Binding-site contacts:
Ligand atom O contacts residue HIS70 of chain 1.Y at 3.9 Å.
Ligand atom CD contacts residue HIS70 of chain 1.Y at 4.2 Å.
Ligand atom CG contacts residue GLY71 of chain 1.Y at 4.4 Å.

This small molecule binds to this protein.
Small molecule (SMILES): CC[C@H](C)[C@H](NC(=O)[C@H](Cc1ccc(O)cc1)NC(=O)[C@@H](NC(=O)[C@@H]1CCCN1)C(C)C)C(=O)N1CCC[C@H]1C(=O)N[C@@H](CCCN=C(N)N)C(=O)N1CCC[C@H]1C(=O)N[C@@H](CCCN=C(N)N)C(=O)N1CCC[C@H]1C(=O)N1CCC[C@H]1C(=O)N[C@@H](Cc1cnc[nH]1)C(=O)N1CCC[C@H]1C(=O)N[C@@H](CCCN=C(N)N)C(=O)N[C@@H](CC(C)C)C(N)=O

Sequence of chain 1.Y:
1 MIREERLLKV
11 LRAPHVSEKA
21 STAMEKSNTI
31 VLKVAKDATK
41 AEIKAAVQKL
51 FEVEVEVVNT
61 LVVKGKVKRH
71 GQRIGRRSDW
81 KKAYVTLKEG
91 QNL